Binding-site contacts:
Ligand atom C1 contacts residue TYR62 of chain 1.E at 3.7 Å (hydrophobic).
Ligand atom C4 contacts residue ILE28 of chain 1.E at 3.6 Å (hydrophobic).
Ligand atom CD1 contacts residue TRP90 of chain 1.E at 3.3 Å (hydrophobic).
Ligand atom CZ contacts residue THR79 of chain 1.D at 3.5 Å.
Ligand atom C1 contacts residue LEU48 of chain 1.D at 3.6 Å (hydrophobic).
Ligand atom C37 contacts residue TYR82 of chain 1.D at 3.8 Å (hydrophobic).
Ligand atom CB contacts residue CYS88 of chain 1.E at 3.8 Å (hydrophobic).
Ligand atom CB contacts residue TRP90 of chain 1.E at 3.6 Å (hydrophobic).
Ligand atom C7 contacts residue SER52 of chain 1.D at 3.4 Å.
Ligand atom CE1 contacts residue TRP90 of chain 1.E at 3.5 Å (hydrophobic).
Ligand atom O2 contacts residue GLN51 of chain 1.D at 3.7 Å.
Ligand atom C contacts residue TYR62 of chain 1.E at 3.6 Å (hydrophobic).
Ligand atom F2 contacts residue LEU114 of chain 1.E at 3.8 Å.
Ligand atom CB contacts residue HIS60 of chain 1.E at 3.3 Å.
Ligand atom N contacts residue HIS60 of chain 1.E at 3.6 Å (h-bond).
Ligand atom C2 contacts residue TYR62 of chain 1.E at 3.6 Å (hydrophobic).
Ligand atom F1 contacts residue TYR62 of chain 1.E at 3.3 Å.
Ligand atom O contacts residue PRO192 of chain 1.E at 3.7 Å.
Ligand atom CD1 contacts residue TYR62 of chain 1.E at 3.5 Å (hydrophobic).
Ligand atom CD contacts residue TYR62 of chain 1.E at 3.3 Å (hydrophobic).
Ligand atom F2 contacts residue TYR82 of chain 1.D at 3.5 Å.
Ligand atom O contacts residue TYR62 of chain 1.E at 2.6 Å (h-bond).
Ligand atom F1 contacts residue ILE44 of chain 1.D at 3.7 Å.
Ligand atom CD contacts residue PRO192 of chain 1.E at 3.7 Å (hydrophobic).
Ligand atom CB contacts residue HIS60 of chain 1.E at 3.5 Å.
Ligand atom C5 contacts residue SER52 of chain 1.D at 3.8 Å.
Ligand atom CA contacts residue HIS60 of chain 1.E at 3.6 Å.
Ligand atom CG contacts residue TRP90 of chain 1.E at 3.4 Å (hydrophobic).
Ligand atom N contacts residue TYR62 of chain 1.E at 2.8 Å (h-bond).
Ligand atom F2 contacts residue THR79 of chain 1.D at 3.2 Å.
Ligand atom O contacts residue HIS60 of chain 1.E at 3.6 Å.
Ligand atom CD2 contacts residue TRP90 of chain 1.E at 3.7 Å (hydrophobic).
Ligand atom F1 contacts residue VAL92 of chain 1.E at 3.7 Å.
Ligand atom CA contacts residue HIS60 of chain 1.E at 3.4 Å.
Ligand atom C7 contacts residue PHE49 of chain 1.D at 3.6 Å (hydrophobic).
Ligand atom C contacts residue HIS60 of chain 1.E at 3.3 Å.
Ligand atom O contacts residue GLN51 of chain 1.D at 3.8 Å.
Ligand atom O2 contacts residue LEU48 of chain 1.D at 3.5 Å.
Ligand atom CD2 contacts residue TYR82 of chain 1.D at 3.7 Å (hydrophobic).
Ligand atom O contacts residue TYR82 of chain 1.D at 2.7 Å (h-bond).

Sequence of chain 1.D:
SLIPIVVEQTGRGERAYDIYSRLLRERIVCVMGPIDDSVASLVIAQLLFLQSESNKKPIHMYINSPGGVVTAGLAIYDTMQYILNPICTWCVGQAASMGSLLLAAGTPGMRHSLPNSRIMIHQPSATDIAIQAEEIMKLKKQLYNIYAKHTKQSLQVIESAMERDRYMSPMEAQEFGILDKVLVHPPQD

Sequence of chain 1.E:
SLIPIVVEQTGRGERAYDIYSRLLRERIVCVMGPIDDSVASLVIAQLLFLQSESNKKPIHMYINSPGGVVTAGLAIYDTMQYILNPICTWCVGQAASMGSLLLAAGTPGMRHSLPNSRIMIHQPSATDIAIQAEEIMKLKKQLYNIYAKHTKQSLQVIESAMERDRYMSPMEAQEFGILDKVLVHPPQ

The protein below binds the small molecule below.
Small molecule (SMILES): CCCC/C=C/C(=O)N[C@@H](Cc1cc(F)cc(F)c1)C(=O)N[C@@H]1C(=O)N2CCC[C@H]2C(=O)N2CC[C@H](C)C[C@H]2C(=O)N[C@@H](C)C(=O)N2CCC[C@H]2C(=O)O[C@H]1C